A protein and the small-molecule ligand that binds it are described below.
Small molecule (SMILES): CC(=O)N[C@H]1[C@H](O[C@H]2[C@H](O)[C@@H](NC(C)=O)CO[C@@H]2CO)O[C@H](CO)[C@@H](O[C@@H]2O[C@H](CO)[C@@H](O)[C@H](O)[C@@H]2O)[C@@H]1O

Sequence of chain 1.Q:
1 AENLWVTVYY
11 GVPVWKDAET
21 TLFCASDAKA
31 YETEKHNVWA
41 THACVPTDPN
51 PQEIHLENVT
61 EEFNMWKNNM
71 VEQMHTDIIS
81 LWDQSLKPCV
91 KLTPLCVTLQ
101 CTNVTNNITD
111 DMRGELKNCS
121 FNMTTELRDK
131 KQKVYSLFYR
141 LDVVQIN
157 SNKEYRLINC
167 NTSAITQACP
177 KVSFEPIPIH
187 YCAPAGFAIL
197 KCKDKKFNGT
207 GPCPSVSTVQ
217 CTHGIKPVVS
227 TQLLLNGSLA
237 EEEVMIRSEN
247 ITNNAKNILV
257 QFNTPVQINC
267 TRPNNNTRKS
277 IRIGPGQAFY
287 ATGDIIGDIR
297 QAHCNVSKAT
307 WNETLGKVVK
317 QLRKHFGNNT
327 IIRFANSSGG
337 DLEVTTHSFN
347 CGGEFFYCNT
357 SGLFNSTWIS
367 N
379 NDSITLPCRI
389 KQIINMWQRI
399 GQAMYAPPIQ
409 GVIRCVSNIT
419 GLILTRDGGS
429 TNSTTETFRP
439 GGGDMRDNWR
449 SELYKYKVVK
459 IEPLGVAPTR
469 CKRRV

Binding-site contacts:
Ligand atom N2 contacts residue ASN122 of chain 1.Q at 2.8 Å (h-bond).
Ligand atom C5 contacts residue ASN122 of chain 1.Q at 3.7 Å.
Ligand atom O7 contacts residue ASN122 of chain 1.Q at 3.9 Å.
Ligand atom C1 contacts residue LYS133 of chain 1.Q at 4.4 Å.
Ligand atom C8 contacts residue SER120 of chain 1.Q at 3.7 Å.
Ligand atom C6 contacts residue LYS131 of chain 1.Q at 3.7 Å.
Ligand atom O6 contacts residue LYS131 of chain 1.Q at 2.7 Å (salt-bridge).
Ligand atom C7 contacts residue GLN100 of chain 1.Q at 4.5 Å.
Ligand atom C2 contacts residue ASN122 of chain 1.Q at 2.4 Å.
Ligand atom C7 contacts residue ASN122 of chain 1.Q at 3.5 Å.
Ligand atom C6 contacts residue ASN122 of chain 1.Q at 4.4 Å.
Ligand atom C8 contacts residue THR98 of chain 1.Q at 3.8 Å.
Ligand atom O5 contacts residue ASN122 of chain 1.Q at 2.4 Å (h-bond).
Ligand atom O7 contacts residue LYS133 of chain 1.Q at 3.1 Å (salt-bridge).
Ligand atom C4 contacts residue ASN122 of chain 1.Q at 4.2 Å.
Ligand atom C1 contacts residue ASN122 of chain 1.Q at 1.4 Å.
Ligand atom O6 contacts residue ASN122 of chain 1.Q at 4.4 Å.
Ligand atom C7 contacts residue LYS133 of chain 1.Q at 4.3 Å.
Ligand atom C8 contacts residue GLN100 of chain 1.Q at 3.7 Å.
Ligand atom C8 contacts residue ASN122 of chain 1.Q at 4.5 Å.
Ligand atom C7 contacts residue PHE121 of chain 1.Q at 4.4 Å (hydrophobic).
Ligand atom C8 contacts residue PHE121 of chain 1.Q at 3.9 Å (hydrophobic).
Ligand atom O5 contacts residue LYS131 of chain 1.Q at 4.0 Å.
Ligand atom C3 contacts residue ASN122 of chain 1.Q at 3.8 Å.